Sequence of chain 1.B:
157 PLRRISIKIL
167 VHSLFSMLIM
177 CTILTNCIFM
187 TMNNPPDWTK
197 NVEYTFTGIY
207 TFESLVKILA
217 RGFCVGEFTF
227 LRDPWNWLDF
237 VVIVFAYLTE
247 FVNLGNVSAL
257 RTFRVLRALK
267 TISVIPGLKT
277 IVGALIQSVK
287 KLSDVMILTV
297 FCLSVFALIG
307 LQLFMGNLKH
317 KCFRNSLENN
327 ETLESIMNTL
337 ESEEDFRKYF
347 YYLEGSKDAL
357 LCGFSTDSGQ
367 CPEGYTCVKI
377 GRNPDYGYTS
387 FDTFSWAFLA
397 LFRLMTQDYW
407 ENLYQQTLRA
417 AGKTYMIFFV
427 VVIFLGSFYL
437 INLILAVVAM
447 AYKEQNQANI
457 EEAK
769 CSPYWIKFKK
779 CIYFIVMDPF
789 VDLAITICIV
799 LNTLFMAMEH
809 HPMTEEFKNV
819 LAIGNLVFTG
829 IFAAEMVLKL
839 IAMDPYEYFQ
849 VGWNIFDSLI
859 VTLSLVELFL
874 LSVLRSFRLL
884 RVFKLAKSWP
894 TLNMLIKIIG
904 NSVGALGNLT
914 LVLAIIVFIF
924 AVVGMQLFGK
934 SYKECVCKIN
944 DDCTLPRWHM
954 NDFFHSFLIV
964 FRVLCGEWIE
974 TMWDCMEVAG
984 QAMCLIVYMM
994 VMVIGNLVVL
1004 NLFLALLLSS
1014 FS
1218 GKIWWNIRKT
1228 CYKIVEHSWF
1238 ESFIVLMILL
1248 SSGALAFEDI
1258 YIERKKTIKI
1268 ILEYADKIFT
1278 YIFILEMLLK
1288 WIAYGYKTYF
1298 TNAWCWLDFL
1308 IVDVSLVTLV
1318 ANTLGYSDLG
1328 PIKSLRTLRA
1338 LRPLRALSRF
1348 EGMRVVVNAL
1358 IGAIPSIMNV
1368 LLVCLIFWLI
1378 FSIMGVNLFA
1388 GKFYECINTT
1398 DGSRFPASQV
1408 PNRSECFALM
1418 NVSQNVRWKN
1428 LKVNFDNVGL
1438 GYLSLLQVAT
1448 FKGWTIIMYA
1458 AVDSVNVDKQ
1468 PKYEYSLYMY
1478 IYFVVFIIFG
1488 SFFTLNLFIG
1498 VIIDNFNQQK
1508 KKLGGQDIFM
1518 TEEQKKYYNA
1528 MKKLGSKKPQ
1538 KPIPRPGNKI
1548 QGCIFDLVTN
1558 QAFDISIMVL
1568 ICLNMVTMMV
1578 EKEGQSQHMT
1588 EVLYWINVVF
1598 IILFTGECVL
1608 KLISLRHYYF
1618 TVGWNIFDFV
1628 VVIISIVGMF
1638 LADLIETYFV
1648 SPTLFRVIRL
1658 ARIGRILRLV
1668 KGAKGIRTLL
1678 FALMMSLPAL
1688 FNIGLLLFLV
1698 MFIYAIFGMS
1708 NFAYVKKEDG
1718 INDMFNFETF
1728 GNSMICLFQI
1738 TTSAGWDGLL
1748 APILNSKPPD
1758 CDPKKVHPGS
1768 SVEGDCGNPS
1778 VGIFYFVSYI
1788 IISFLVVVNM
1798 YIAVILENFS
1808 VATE

A protein and the small-molecule ligand that binds it are described below.
Small molecule (SMILES): CC(=O)N[C@@H]1[C@@H](O)[C@H](O)[C@@H](CO)O[C@H]1O

Binding-site contacts:
Ligand atom C4 contacts residue ASN326 of chain 1.B at 4.3 Å.
Ligand atom C2 contacts residue ASN326 of chain 1.B at 2.7 Å.
Ligand atom O7 contacts residue ASN326 of chain 1.B at 4.0 Å.
Ligand atom C5 contacts residue ASN326 of chain 1.B at 3.6 Å.
Ligand atom C3 contacts residue ASN326 of chain 1.B at 4.0 Å.
Ligand atom N2 contacts residue ASN326 of chain 1.B at 3.2 Å (h-bond).
Ligand atom C7 contacts residue ASN326 of chain 1.B at 4.1 Å.
Ligand atom C1 contacts residue ASN326 of chain 1.B at 1.5 Å.
Ligand atom O5 contacts residue ASN326 of chain 1.B at 2.3 Å (h-bond).